Sequence of chain 3.A:
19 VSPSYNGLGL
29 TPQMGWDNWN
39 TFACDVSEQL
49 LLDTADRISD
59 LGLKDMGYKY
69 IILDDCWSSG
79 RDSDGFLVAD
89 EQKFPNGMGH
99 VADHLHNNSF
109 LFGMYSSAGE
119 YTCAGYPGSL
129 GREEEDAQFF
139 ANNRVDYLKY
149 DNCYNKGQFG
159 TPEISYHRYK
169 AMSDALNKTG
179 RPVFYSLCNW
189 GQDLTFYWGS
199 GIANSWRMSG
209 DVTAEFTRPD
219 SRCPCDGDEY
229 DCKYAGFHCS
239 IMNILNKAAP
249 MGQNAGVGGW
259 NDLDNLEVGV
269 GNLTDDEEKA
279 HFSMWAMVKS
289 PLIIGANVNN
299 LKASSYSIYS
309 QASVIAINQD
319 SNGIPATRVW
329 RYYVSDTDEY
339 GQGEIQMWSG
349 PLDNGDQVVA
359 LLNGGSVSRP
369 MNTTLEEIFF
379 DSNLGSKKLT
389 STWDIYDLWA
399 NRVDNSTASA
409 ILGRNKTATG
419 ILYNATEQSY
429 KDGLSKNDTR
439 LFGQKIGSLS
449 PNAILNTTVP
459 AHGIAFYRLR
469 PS

The small molecule below binds the protein below.
Small molecule (SMILES): CC(=O)N[C@@H]1[C@@H](O)[C@H](O)[C@@H](CO)O[C@H]1O

Binding-site contacts:
Ligand atom C4 contacts residue ASN370 of chain 3.A at 4.2 Å.
Ligand atom C8 contacts residue ILE343 of chain 3.A at 4.1 Å (hydrophobic).
Ligand atom C2 contacts residue ASN370 of chain 3.A at 2.8 Å.
Ligand atom C7 contacts residue TRP328 of chain 3.A at 3.8 Å (hydrophobic).
Ligand atom N2 contacts residue ILE343 of chain 3.A at 4.5 Å.
Ligand atom O7 contacts residue TRP328 of chain 3.A at 4.4 Å.
Ligand atom O5 contacts residue ASN370 of chain 3.A at 2.1 Å (h-bond).
Ligand atom C8 contacts residue TYR330 of chain 3.A at 3.7 Å (hydrophobic).
Ligand atom C6 contacts residue ASN370 of chain 3.A at 4.4 Å.
Ligand atom O7 contacts residue ASN370 of chain 3.A at 4.3 Å.
Ligand atom C8 contacts residue TRP328 of chain 3.A at 2.6 Å (hydrophobic).
Ligand atom C3 contacts residue ASN370 of chain 3.A at 4.0 Å.
Ligand atom N2 contacts residue TRP328 of chain 3.A at 4.3 Å.
Ligand atom C7 contacts residue TYR330 of chain 3.A at 4.5 Å (hydrophobic).
Ligand atom C7 contacts residue ASN370 of chain 3.A at 4.3 Å.
Ligand atom C5 contacts residue ASN370 of chain 3.A at 3.4 Å.
Ligand atom O7 contacts residue TYR330 of chain 3.A at 4.5 Å.
Ligand atom C1 contacts residue ASN370 of chain 3.A at 1.4 Å.
Ligand atom N2 contacts residue ASN370 of chain 3.A at 3.4 Å (h-bond).